Sequence of chain 1.C:
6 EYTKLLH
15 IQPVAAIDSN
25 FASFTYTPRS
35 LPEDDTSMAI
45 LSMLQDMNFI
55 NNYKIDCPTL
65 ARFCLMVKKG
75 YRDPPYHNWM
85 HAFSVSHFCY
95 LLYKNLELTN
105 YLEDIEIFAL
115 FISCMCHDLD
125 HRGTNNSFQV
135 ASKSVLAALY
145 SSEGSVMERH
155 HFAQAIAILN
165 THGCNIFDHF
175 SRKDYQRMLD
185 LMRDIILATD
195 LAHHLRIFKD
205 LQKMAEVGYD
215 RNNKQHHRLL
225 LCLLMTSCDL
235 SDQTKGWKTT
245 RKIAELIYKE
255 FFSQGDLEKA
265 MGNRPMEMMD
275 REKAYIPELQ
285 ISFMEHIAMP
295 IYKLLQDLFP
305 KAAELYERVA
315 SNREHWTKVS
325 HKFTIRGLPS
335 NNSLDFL

Binding-site contacts:
Ligand atom C1 contacts residue PHE287 of chain 1.C at 3.3 Å (hydrophobic).
Ligand atom CL1 contacts residue PHE255 of chain 1.C at 3.5 Å.
Ligand atom C19 contacts residue HIS81 of chain 1.C at 3.8 Å.
Ligand atom C30 contacts residue ILE291 of chain 1.C at 4.0 Å (hydrophobic).
Ligand atom O25 contacts residue ASP233 of chain 1.C at 3.8 Å.
Ligand atom O22 contacts residue LEU195 of chain 1.C at 4.0 Å.
Ligand atom C6 contacts residue MET272 of chain 1.C at 3.9 Å (hydrophobic).
Ligand atom C9 contacts residue ILE251 of chain 1.C at 3.9 Å (hydrophobic).
Ligand atom C29 contacts residue LEU195 of chain 1.C at 3.7 Å (hydrophobic).
Ligand atom C26 contacts residue LEU195 of chain 1.C at 3.4 Å (hydrophobic).
Ligand atom C27 contacts residue GLN284 of chain 1.C at 3.8 Å.
Ligand atom N7 contacts residue PHE287 of chain 1.C at 3.3 Å.
Ligand atom N13 contacts residue TYR80 of chain 1.C at 3.9 Å.
Ligand atom CL1 contacts residue HIS81 of chain 1.C at 3.8 Å.
Ligand atom C26 contacts residue LEU234 of chain 1.C at 3.7 Å (hydrophobic).
Ligand atom N23 contacts residue MET272 of chain 1.C at 3.8 Å.
Ligand atom O25 contacts residue THR193 of chain 1.C at 3.4 Å (h-bond).
Ligand atom N12 contacts residue ILE251 of chain 1.C at 3.8 Å.
Ligand atom N12 contacts residue PHE287 of chain 1.C at 4.0 Å.
Ligand atom N13 contacts residue LEU234 of chain 1.C at 3.9 Å.
Ligand atom C16 contacts residue LEU195 of chain 1.C at 3.9 Å (hydrophobic).
Ligand atom C26 contacts residue ASP233 of chain 1.C at 3.6 Å.
Ligand atom C9 contacts residue PHE287 of chain 1.C at 3.5 Å (hydrophobic).
Ligand atom C17 contacts residue LEU195 of chain 1.C at 3.8 Å (hydrophobic).
Ligand atom C3 contacts residue PHE287 of chain 1.C at 3.3 Å (hydrophobic).
Ligand atom C8 contacts residue PHE287 of chain 1.C at 3.4 Å (hydrophobic).
Ligand atom N10 contacts residue PHE287 of chain 1.C at 3.4 Å.
Ligand atom C5 contacts residue PHE287 of chain 1.C at 3.9 Å (hydrophobic).
Ligand atom O25 contacts residue LEU195 of chain 1.C at 3.4 Å.
Ligand atom C5 contacts residue PHE255 of chain 1.C at 3.9 Å (hydrophobic).
Ligand atom C14 contacts residue PHE287 of chain 1.C at 3.9 Å (hydrophobic).
Ligand atom C26 contacts residue THR193 of chain 1.C at 4.0 Å.
Ligand atom C27 contacts residue GLN237 of chain 1.C at 3.5 Å.
Ligand atom C16 contacts residue LEU234 of chain 1.C at 3.8 Å (hydrophobic).
Ligand atom C6 contacts residue PHE255 of chain 1.C at 3.9 Å (hydrophobic).
Ligand atom CL1 contacts residue ILE251 of chain 1.C at 3.5 Å.
Ligand atom C6 contacts residue PHE287 of chain 1.C at 3.6 Å (hydrophobic).
Ligand atom C4 contacts residue PHE287 of chain 1.C at 3.5 Å (hydrophobic).
Ligand atom C27 contacts residue PHE287 of chain 1.C at 3.9 Å (hydrophobic).
Ligand atom C2 contacts residue PHE287 of chain 1.C at 3.3 Å (hydrophobic).

The small molecule below binds the protein below.
Small molecule (SMILES): COc1ccc(Cl)c(-c2nnc3c(C)nc4ccc(C(=O)NCC(C)C)cc4n23)c1